This protein binds this small molecule.
Small molecule (SMILES): Cc1cc(/C=C/C#N)cc(C)c1Nc1ccnc(Nc2ccc(C#N)cc2)n1

Binding-site contacts:
Ligand atom C16 contacts residue LYS103 of chain 1.A at 3.5 Å.
Ligand atom N5 contacts residue LEU236 of chain 1.A at 3.2 Å (h-bond).
Ligand atom C2 contacts residue TYR183 of chain 1.A at 3.4 Å (hydrophobic).
Ligand atom C9 contacts residue GLU138 of chain 1.B at 3.5 Å.
Ligand atom C22 contacts residue TYR190 of chain 1.A at 3.6 Å (hydrophobic).
Ligand atom N5 contacts residue PHE229 of chain 1.A at 3.5 Å.
Ligand atom C22 contacts residue TRP231 of chain 1.A at 3.3 Å (hydrophobic).
Ligand atom C20 contacts residue TRP231 of chain 1.A at 3.5 Å (hydrophobic).
Ligand atom N4 contacts residue LYS105 of chain 1.A at 3.7 Å.
Ligand atom C14 contacts residue PRO238 of chain 1.A at 3.7 Å (hydrophobic).
Ligand atom C10 contacts residue GLU138 of chain 1.B at 3.8 Å.
Ligand atom C12 contacts residue LYS103 of chain 1.A at 3.6 Å.
Ligand atom C14 contacts residue TYR320 of chain 1.A at 3.6 Å (hydrophobic).
Ligand atom C5 contacts residue TYR183 of chain 1.A at 3.7 Å (hydrophobic).
Ligand atom N6 contacts residue PHE229 of chain 1.A at 3.6 Å.
Ligand atom N3 contacts residue LEU102 of chain 1.A at 3.7 Å.
Ligand atom N2 contacts residue LEU102 of chain 1.A at 3.8 Å.
Ligand atom C1 contacts residue TYR183 of chain 1.A at 3.5 Å (hydrophobic).
Ligand atom C19 contacts residue HIS237 of chain 1.A at 3.1 Å.
Ligand atom C11 contacts residue LEU102 of chain 1.A at 3.8 Å (hydrophobic).
Ligand atom N2 contacts residue LYS105 of chain 1.A at 3.7 Å.
Ligand atom N4 contacts residue LYS103 of chain 1.A at 2.7 Å (salt-bridge).
Ligand atom C15 contacts residue TYR320 of chain 1.A at 3.8 Å (hydrophobic).
Ligand atom N6 contacts residue TYR190 of chain 1.A at 3.4 Å (h-bond).
Ligand atom C12 contacts residue LEU102 of chain 1.A at 3.6 Å (hydrophobic).
Ligand atom C7 contacts residue PRO97 of chain 1.A at 3.6 Å (hydrophobic).
Ligand atom N2 contacts residue LYS103 of chain 1.A at 3.2 Å (salt-bridge).
Ligand atom N4 contacts residue LEU102 of chain 1.A at 3.5 Å.
Ligand atom C8 contacts residue VAL181 of chain 1.A at 3.8 Å (hydrophobic).
Ligand atom C3 contacts residue TYR183 of chain 1.A at 3.8 Å (hydrophobic).
Ligand atom C14 contacts residue HIS237 of chain 1.A at 3.1 Å.
Ligand atom C13 contacts residue HIS237 of chain 1.A at 3.5 Å.
Ligand atom C6 contacts residue TYR183 of chain 1.A at 3.5 Å (hydrophobic).
Ligand atom C15 contacts residue LYS103 of chain 1.A at 3.2 Å.
Ligand atom C15 contacts residue LYS105 of chain 1.A at 3.7 Å.
Ligand atom N5 contacts residue PRO238 of chain 1.A at 3.4 Å (h-bond).
Ligand atom N5 contacts residue HIS237 of chain 1.A at 3.1 Å.
Ligand atom N6 contacts residue TRP231 of chain 1.A at 3.5 Å.
Ligand atom C4 contacts residue TYR190 of chain 1.A at 3.4 Å (hydrophobic).
Ligand atom C7 contacts residue TYR183 of chain 1.A at 3.7 Å (hydrophobic).

Sequence of chain 1.A:
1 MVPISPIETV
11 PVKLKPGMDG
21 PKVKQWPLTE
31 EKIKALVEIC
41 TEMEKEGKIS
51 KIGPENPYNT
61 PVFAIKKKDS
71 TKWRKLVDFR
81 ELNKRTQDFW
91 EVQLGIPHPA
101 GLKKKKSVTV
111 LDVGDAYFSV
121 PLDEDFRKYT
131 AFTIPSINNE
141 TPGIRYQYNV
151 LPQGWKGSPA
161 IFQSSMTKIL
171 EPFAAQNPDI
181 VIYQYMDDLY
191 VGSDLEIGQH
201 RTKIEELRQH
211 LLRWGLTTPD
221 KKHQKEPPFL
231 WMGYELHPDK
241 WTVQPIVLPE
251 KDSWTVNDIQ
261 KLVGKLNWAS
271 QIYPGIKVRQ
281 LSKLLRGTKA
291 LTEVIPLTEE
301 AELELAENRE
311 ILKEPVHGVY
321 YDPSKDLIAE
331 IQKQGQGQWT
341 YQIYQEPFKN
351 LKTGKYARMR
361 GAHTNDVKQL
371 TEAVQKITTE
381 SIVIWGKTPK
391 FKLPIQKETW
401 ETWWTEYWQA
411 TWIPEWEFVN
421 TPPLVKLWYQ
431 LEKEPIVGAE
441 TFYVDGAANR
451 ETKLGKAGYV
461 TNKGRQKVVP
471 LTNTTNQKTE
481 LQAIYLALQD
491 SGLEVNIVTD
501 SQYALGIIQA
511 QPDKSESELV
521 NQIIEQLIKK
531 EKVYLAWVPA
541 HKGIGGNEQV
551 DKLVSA

Sequence of chain 1.B:
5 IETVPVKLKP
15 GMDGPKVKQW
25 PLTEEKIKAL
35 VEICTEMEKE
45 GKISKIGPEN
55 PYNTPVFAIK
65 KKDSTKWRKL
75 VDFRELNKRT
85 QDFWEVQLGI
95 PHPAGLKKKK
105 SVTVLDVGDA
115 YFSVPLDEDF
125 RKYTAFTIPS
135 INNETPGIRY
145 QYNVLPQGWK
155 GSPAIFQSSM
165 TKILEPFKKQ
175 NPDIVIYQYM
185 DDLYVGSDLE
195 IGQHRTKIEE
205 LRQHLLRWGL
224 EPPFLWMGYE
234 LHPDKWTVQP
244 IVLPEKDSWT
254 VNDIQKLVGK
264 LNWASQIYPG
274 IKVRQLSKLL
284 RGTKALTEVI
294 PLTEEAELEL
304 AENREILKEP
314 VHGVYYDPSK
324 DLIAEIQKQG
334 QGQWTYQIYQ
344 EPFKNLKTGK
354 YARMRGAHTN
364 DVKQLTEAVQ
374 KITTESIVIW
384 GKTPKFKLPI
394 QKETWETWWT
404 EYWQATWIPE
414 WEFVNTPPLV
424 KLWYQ